Binding-site contacts:
Ligand atom C5' contacts residue MET76 of chain 2.E at 4.2 Å (hydrophobic).
Ligand atom N1 contacts residue ARG125 of chain 2.E at 3.7 Å.
Ligand atom O5' contacts residue ARG125 of chain 2.E at 3.2 Å (salt-bridge).
Ligand atom C4' contacts residue ARG125 of chain 2.E at 4.3 Å.
Ligand atom C5' contacts residue SER77 of chain 2.E at 4.5 Å.
Ligand atom OP1 contacts residue ILE23 of chain 2.F at 3.6 Å.
Ligand atom C5 contacts residue ARG125 of chain 2.E at 3.5 Å.
Ligand atom OP3 contacts residue SER77 of chain 2.E at 4.3 Å.
Ligand atom N3 contacts residue ASN16 of chain 2.F at 2.9 Å (h-bond).
Ligand atom OP2 contacts residue ARG131 of chain 2.E at 3.8 Å.
Ligand atom O3' contacts residue ARG125 of chain 2.E at 4.1 Å.
Ligand atom C4 contacts residue ASN16 of chain 2.F at 4.2 Å.
Ligand atom C4 contacts residue SER17 of chain 2.F at 4.1 Å.
Ligand atom C4 contacts residue ARG125 of chain 2.E at 3.7 Å.
Ligand atom OP3 contacts residue ILE23 of chain 2.F at 4.3 Å.
Ligand atom O5' contacts residue ARG131 of chain 2.E at 2.8 Å (salt-bridge).
Ligand atom C6 contacts residue ARG125 of chain 2.E at 3.6 Å.
Ligand atom N3 contacts residue ARG125 of chain 2.E at 3.7 Å.
Ligand atom P contacts residue ARG125 of chain 2.E at 3.8 Å.
Ligand atom O2 contacts residue ARG125 of chain 2.E at 4.0 Å.
Ligand atom O4 contacts residue ARG125 of chain 2.E at 3.9 Å.
Ligand atom O4 contacts residue SER17 of chain 2.F at 3.3 Å.
Ligand atom OP3 contacts residue ARG125 of chain 2.E at 2.7 Å.
Ligand atom C2' contacts residue ARG125 of chain 2.E at 3.7 Å.
Ligand atom O2 contacts residue ASN16 of chain 2.F at 2.7 Å (h-bond).
Ligand atom OP2 contacts residue ILE23 of chain 2.F at 4.1 Å.
Ligand atom C2 contacts residue ARG125 of chain 2.E at 3.8 Å.
Ligand atom OP1 contacts residue ARG131 of chain 2.E at 3.3 Å (salt-bridge).
Ligand atom N3 contacts residue SER17 of chain 2.F at 4.3 Å.
Ligand atom C1' contacts residue ARG125 of chain 2.E at 4.3 Å.
Ligand atom O4 contacts residue THR21 of chain 2.F at 4.0 Å.
Ligand atom P contacts residue ILE23 of chain 2.F at 4.2 Å.
Ligand atom C2 contacts residue ASN16 of chain 2.F at 3.2 Å.
Ligand atom C5' contacts residue ARG131 of chain 2.E at 3.4 Å.
Ligand atom C5' contacts residue ARG125 of chain 2.E at 4.2 Å.
Ligand atom OP2 contacts residue SER77 of chain 2.E at 3.9 Å.
Ligand atom C5 contacts residue THR21 of chain 2.F at 4.4 Å.
Ligand atom OP1 contacts residue ARG125 of chain 2.E at 2.9 Å (salt-bridge).
Ligand atom P contacts residue ARG131 of chain 2.E at 3.5 Å.
Ligand atom C3' contacts residue ARG125 of chain 2.E at 3.3 Å.

Sequence of chain 2.E:
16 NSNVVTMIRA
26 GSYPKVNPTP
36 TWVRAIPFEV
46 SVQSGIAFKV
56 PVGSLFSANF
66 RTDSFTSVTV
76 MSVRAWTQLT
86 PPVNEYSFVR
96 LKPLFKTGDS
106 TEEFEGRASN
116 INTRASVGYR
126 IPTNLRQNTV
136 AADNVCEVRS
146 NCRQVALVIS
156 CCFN

This protein binds this small molecule.
Small molecule (SMILES): CO[P](=O)(O)O[C@H]1[C@@H](O)[C@H](n2ccc(=O)[nH]c2=O)O[C@@H]1COP(=O)(O)O

Sequence of chain 2.F:
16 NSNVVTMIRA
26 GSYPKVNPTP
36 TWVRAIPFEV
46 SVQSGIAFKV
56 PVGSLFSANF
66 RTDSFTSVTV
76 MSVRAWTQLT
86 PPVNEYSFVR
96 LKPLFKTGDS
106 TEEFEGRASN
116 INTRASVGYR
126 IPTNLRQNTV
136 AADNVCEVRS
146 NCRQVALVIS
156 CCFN